Sequence of chain 1.N:
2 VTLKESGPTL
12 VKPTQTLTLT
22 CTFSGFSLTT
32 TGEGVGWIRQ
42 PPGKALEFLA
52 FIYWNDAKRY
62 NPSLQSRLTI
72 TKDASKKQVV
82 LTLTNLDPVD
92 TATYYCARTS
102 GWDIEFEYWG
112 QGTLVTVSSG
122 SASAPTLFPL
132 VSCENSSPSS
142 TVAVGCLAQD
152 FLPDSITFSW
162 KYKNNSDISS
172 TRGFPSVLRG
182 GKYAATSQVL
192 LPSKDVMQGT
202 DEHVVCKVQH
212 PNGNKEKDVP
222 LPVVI

Binding-site contacts:
Ligand atom O3 contacts residue ASP196 of chain 1.N at 2.6 Å (salt-bridge).
Ligand atom C6 contacts residue GLY200 of chain 1.N at 4.4 Å.
Ligand atom O5 contacts residue ASN165 of chain 1.N at 2.4 Å (h-bond).
Ligand atom O7 contacts residue GLN199 of chain 1.N at 4.1 Å.
Ligand atom C3 contacts residue SER167 of chain 1.N at 4.2 Å.
Ligand atom O5 contacts residue ASP202 of chain 1.N at 3.9 Å.
Ligand atom C8 contacts residue SER167 of chain 1.N at 3.8 Å.
Ligand atom C1 contacts residue ASN165 of chain 1.N at 1.4 Å.
Ligand atom C7 contacts residue ASP196 of chain 1.N at 4.0 Å.
Ligand atom C2 contacts residue ASN165 of chain 1.N at 2.5 Å.
Ligand atom O6 contacts residue GLY200 of chain 1.N at 4.3 Å.
Ligand atom C7 contacts residue SER167 of chain 1.N at 3.8 Å.
Ligand atom C3 contacts residue ASN165 of chain 1.N at 3.8 Å.
Ligand atom O7 contacts residue ASN165 of chain 1.N at 4.3 Å.
Ligand atom C4 contacts residue ASN165 of chain 1.N at 4.2 Å.
Ligand atom C1 contacts residue SER167 of chain 1.N at 3.4 Å.
Ligand atom N2 contacts residue ASN165 of chain 1.N at 2.9 Å (h-bond).
Ligand atom C5 contacts residue ASN165 of chain 1.N at 3.7 Å.
Ligand atom N2 contacts residue SER167 of chain 1.N at 2.8 Å (h-bond).
Ligand atom O6 contacts residue ASP196 of chain 1.N at 4.3 Å.
Ligand atom C8 contacts residue GLN199 of chain 1.N at 4.3 Å.
Ligand atom C7 contacts residue GLN199 of chain 1.N at 4.2 Å.
Ligand atom O7 contacts residue ASP196 of chain 1.N at 3.0 Å (salt-bridge).
Ligand atom C3 contacts residue ASP196 of chain 1.N at 3.9 Å.
Ligand atom C2 contacts residue ASP196 of chain 1.N at 4.1 Å.
Ligand atom C2 contacts residue SER167 of chain 1.N at 3.6 Å.
Ligand atom C7 contacts residue ASN165 of chain 1.N at 3.8 Å.

This small molecule binds to this protein.
Small molecule (SMILES): CC(=O)N[C@H]1[C@H](O[C@H]2[C@H](O)[C@@H](NC(C)=O)CO[C@@H]2CO)O[C@H](CO)[C@@H](O)[C@@H]1O